Sequence of chain 1.B:
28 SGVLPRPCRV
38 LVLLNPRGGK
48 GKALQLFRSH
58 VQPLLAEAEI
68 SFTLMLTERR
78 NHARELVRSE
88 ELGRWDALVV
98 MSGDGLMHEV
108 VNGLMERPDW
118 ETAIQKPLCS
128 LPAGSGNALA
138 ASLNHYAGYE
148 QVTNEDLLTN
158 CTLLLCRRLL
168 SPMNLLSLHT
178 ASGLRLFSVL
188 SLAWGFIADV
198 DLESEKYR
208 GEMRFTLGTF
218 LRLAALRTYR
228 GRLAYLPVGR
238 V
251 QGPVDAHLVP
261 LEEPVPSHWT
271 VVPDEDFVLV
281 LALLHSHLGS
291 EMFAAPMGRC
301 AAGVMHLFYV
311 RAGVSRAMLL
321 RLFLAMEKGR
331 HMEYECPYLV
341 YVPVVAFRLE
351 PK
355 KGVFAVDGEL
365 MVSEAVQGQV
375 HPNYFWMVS

This small molecule binds to this protein.
Small molecule (SMILES): OC[C@H]1C[C@@H](O)CCN1CCc1ccc(Nc2nc(-c3ccc(Cl)c(Cl)c3)cs2)cc1

Binding-site contacts:
Ligand atom C19 contacts residue GLY362 of chain 1.B at 3.8 Å.
Ligand atom C23 contacts residue LEU288 of chain 1.B at 3.9 Å (hydrophobic).
Ligand atom C1 contacts residue THR216 of chain 1.B at 3.7 Å.
Ligand atom N1 contacts residue PHE323 of chain 1.B at 3.8 Å.
Ligand atom C9 contacts residue PHE323 of chain 1.B at 3.5 Å (hydrophobic).
Ligand atom C2 contacts residue PHE323 of chain 1.B at 3.8 Å (hydrophobic).
Ligand atom C22 contacts residue LEU288 of chain 1.B at 3.5 Å (hydrophobic).
Ligand atom C13 contacts residue MET326 of chain 1.B at 3.6 Å (hydrophobic).
Ligand atom C3 contacts residue VAL197 of chain 1.B at 3.6 Å (hydrophobic).
Ligand atom N1 contacts residue PHE193 of chain 1.B at 3.4 Å.
Ligand atom CL2 contacts residue LEU339 of chain 1.B at 3.5 Å.
Ligand atom S1 contacts residue PHE193 of chain 1.B at 3.6 Å.
Ligand atom C23 contacts residue SER188 of chain 1.B at 3.4 Å.
Ligand atom CL2 contacts residue HIS331 of chain 1.B at 3.5 Å.
Ligand atom C10 contacts residue PHE323 of chain 1.B at 3.6 Å (hydrophobic).
Ligand atom S1 contacts residue THR216 of chain 1.B at 3.7 Å.
Ligand atom C8 contacts residue ILE194 of chain 1.B at 3.6 Å (hydrophobic).
Ligand atom C10 contacts residue LEU319 of chain 1.B at 3.6 Å (hydrophobic).
Ligand atom C18 contacts residue LEU288 of chain 1.B at 3.7 Å (hydrophobic).
Ligand atom C14 contacts residue MET326 of chain 1.B at 3.9 Å (hydrophobic).
Ligand atom N2 contacts residue ASP198 of chain 1.B at 3.1 Å (salt-bridge).
Ligand atom C7 contacts residue PHE212 of chain 1.B at 3.7 Å (hydrophobic).
Ligand atom C3 contacts residue THR216 of chain 1.B at 3.7 Å.
Ligand atom C21 contacts residue PHE212 of chain 1.B at 3.6 Å (hydrophobic).
Ligand atom O2 contacts residue ASP101 of chain 1.B at 2.7 Å (salt-bridge).
Ligand atom C8 contacts residue ASP198 of chain 1.B at 3.6 Å.
Ligand atom CL1 contacts residue LEU281 of chain 1.B at 3.5 Å.
Ligand atom C5 contacts residue VAL197 of chain 1.B at 3.7 Å (hydrophobic).
Ligand atom C22 contacts residue ASP198 of chain 1.B at 3.6 Å.
Ligand atom C4 contacts residue LEU288 of chain 1.B at 3.6 Å (hydrophobic).
Ligand atom O1 contacts residue ASP198 of chain 1.B at 2.6 Å (salt-bridge).
Ligand atom N1 contacts residue THR216 of chain 1.B at 3.4 Å (h-bond).
Ligand atom C22 contacts residue PHE212 of chain 1.B at 3.7 Å (hydrophobic).
Ligand atom C4 contacts residue MET292 of chain 1.B at 3.5 Å (hydrophobic).
Ligand atom CL2 contacts residue PHE308 of chain 1.B at 3.4 Å.
Ligand atom C20 contacts residue ASP101 of chain 1.B at 3.4 Å.
Ligand atom C20 contacts residue LEU288 of chain 1.B at 3.8 Å (hydrophobic).
Ligand atom C9 contacts residue PHE193 of chain 1.B at 3.8 Å (hydrophobic).
Ligand atom C23 contacts residue ASP198 of chain 1.B at 3.7 Å.
Ligand atom S1 contacts residue PHE323 of chain 1.B at 3.5 Å.